This small molecule binds to this protein.
Small molecule (SMILES): C[C@H](CCC(=O)O)[C@H]1CC[C@H]2[C@@H]3[C@H](O)C[C@@H]4C[C@H](O)CC[C@]4(C)[C@H]3C[C@H](O)[C@]12C

Binding-site contacts:
Ligand atom C5 contacts residue PHE162 of chain 1.C at 3.8 Å (hydrophobic).
Ligand atom C23 contacts residue PHE1 of chain 1.J at 4.4 Å (hydrophobic).
Ligand atom O25 contacts residue ARG154 of chain 1.C at 3.0 Å (salt-bridge).
Ligand atom C19 contacts residue PHE217 of chain 1.C at 3.7 Å (hydrophobic).
Ligand atom O25 contacts residue PHE1 of chain 1.J at 2.7 Å (h-bond).
Ligand atom C10 contacts residue PHE162 of chain 1.C at 4.3 Å (hydrophobic).
Ligand atom C21 contacts residue PHE1 of chain 1.J at 4.1 Å (hydrophobic).
Ligand atom C24 contacts residue ARG154 of chain 1.C at 3.0 Å.
Ligand atom C3 contacts residue PHE162 of chain 1.C at 4.5 Å (hydrophobic).
Ligand atom C4 contacts residue PHE162 of chain 1.C at 4.4 Å (hydrophobic).
Ligand atom C6 contacts residue PHE162 of chain 1.C at 3.8 Å (hydrophobic).
Ligand atom C23 contacts residue LEU221 of chain 1.C at 4.3 Å (hydrophobic).
Ligand atom C15 contacts residue LEU158 of chain 1.C at 4.0 Å (hydrophobic).
Ligand atom C7 contacts residue GLN159 of chain 1.C at 4.2 Å.
Ligand atom C19 contacts residue PHE162 of chain 1.C at 3.6 Å (hydrophobic).
Ligand atom C24 contacts residue PHE1 of chain 1.J at 3.8 Å (hydrophobic).
Ligand atom C23 contacts residue ARG154 of chain 1.C at 3.6 Å.
Ligand atom C6 contacts residue LEU158 of chain 1.C at 4.4 Å (hydrophobic).
Ligand atom C6 contacts residue GLN159 of chain 1.C at 4.1 Å.
Ligand atom C23 contacts residue LEU158 of chain 1.C at 4.1 Å (hydrophobic).
Ligand atom C18 contacts residue LEU158 of chain 1.C at 4.3 Å (hydrophobic).
Ligand atom C15 contacts residue LYS155 of chain 1.C at 4.4 Å.
Ligand atom C1 contacts residue PHE162 of chain 1.C at 4.5 Å (hydrophobic).
Ligand atom C16 contacts residue LEU158 of chain 1.C at 4.3 Å (hydrophobic).
Ligand atom C18 contacts residue LEU221 of chain 1.C at 3.7 Å (hydrophobic).
Ligand atom O26 contacts residue ARG154 of chain 1.C at 2.9 Å (salt-bridge).

Sequence of chain 1.J:
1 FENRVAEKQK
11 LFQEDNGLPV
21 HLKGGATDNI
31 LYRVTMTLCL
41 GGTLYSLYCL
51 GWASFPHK

Sequence of chain 1.C:
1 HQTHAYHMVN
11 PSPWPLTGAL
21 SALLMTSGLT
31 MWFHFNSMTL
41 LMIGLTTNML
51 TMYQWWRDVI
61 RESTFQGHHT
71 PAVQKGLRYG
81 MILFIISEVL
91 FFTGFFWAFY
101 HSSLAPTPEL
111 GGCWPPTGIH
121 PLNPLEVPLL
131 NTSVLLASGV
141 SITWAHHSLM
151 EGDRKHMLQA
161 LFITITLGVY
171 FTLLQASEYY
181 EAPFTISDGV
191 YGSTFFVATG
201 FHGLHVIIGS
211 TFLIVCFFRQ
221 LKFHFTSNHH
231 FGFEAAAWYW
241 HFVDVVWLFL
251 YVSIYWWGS